Binding-site contacts:
Ligand atom C6 contacts residue SER69 of chain 1.A at 4.4 Å.
Ligand atom C1 contacts residue ASN67 of chain 1.A at 1.4 Å.
Ligand atom O6 contacts residue GLU70 of chain 1.A at 4.0 Å.
Ligand atom C5 contacts residue SER69 of chain 1.A at 3.9 Å.
Ligand atom O5 contacts residue SER69 of chain 1.A at 3.7 Å.
Ligand atom O5 contacts residue GLU70 of chain 1.A at 3.1 Å (salt-bridge).
Ligand atom O5 contacts residue ASN67 of chain 1.A at 2.4 Å (h-bond).
Ligand atom C3 contacts residue ASN67 of chain 1.A at 3.8 Å.
Ligand atom C5 contacts residue ASN67 of chain 1.A at 3.7 Å.
Ligand atom C7 contacts residue ASN67 of chain 1.A at 4.0 Å.
Ligand atom C1 contacts residue SER69 of chain 1.A at 3.9 Å.
Ligand atom C1 contacts residue GLU70 of chain 1.A at 3.4 Å.
Ligand atom N2 contacts residue ASN67 of chain 1.A at 2.9 Å (h-bond).
Ligand atom C4 contacts residue ASN67 of chain 1.A at 4.2 Å.
Ligand atom C5 contacts residue GLU70 of chain 1.A at 4.5 Å.
Ligand atom C2 contacts residue GLU70 of chain 1.A at 4.1 Å.
Ligand atom C2 contacts residue ASN67 of chain 1.A at 2.5 Å.

The small molecule below binds the protein below.
Small molecule (SMILES): CC(=O)N[C@@H]1[C@@H](O)[C@H](O)[C@@H](CO)O[C@H]1O

Sequence of chain 1.A:
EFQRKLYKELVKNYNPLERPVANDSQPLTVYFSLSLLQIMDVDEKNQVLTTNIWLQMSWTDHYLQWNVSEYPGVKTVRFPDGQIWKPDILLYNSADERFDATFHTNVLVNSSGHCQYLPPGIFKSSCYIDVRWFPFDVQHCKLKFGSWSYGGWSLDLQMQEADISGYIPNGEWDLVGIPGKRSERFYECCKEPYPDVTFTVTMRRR